This protein binds this small molecule.
Small molecule (SMILES): CSCC[C@H](NC(=O)[C@@H](N)CC1=NC=NC1)C(=O)N[C@H](C(=O)N[C@@H](CCC(=O)O)C(=O)N[C@H](C(=O)N[C@H](C(=O)N[C@@H](CCCN=C(N)N)C(=O)N[C@@H](CC1=NC=NC1)C(=O)N[C@@H](CS)C(=O)O)C(C)C)C(C)C)[C@@H](C)O

Sequence of chain 1.A:
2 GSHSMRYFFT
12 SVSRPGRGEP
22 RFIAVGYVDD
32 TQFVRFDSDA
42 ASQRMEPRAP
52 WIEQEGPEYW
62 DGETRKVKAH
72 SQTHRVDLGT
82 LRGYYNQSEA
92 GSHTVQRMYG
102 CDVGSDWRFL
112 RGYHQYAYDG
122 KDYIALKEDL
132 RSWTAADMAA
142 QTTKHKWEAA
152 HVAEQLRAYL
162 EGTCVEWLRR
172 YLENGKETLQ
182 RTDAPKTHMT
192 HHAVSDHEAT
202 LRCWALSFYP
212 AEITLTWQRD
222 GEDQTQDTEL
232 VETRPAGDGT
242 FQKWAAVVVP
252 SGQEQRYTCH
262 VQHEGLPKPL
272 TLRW

Binding-site contacts:
Ligand atom NE2 contacts residue LYS67 of chain 1.A at 3.1 Å (salt-bridge).
Ligand atom O contacts residue TRP148 of chain 1.A at 2.9 Å (h-bond).
Ligand atom CB contacts residue TYR100 of chain 1.A at 3.4 Å (hydrophobic).
Ligand atom CG1 contacts residue HIS71 of chain 1.A at 3.2 Å.
Ligand atom CD2 contacts residue LYS67 of chain 1.A at 3.5 Å.
Ligand atom CA contacts residue GLU64 of chain 1.A at 3.5 Å.
Ligand atom CA contacts residue TYR8 of chain 1.A at 3.4 Å (hydrophobic).
Ligand atom CG2 contacts residue GLN156 of chain 1.A at 3.4 Å.
Ligand atom ND1 contacts residue GLU64 of chain 1.A at 3.0 Å (salt-bridge).
Ligand atom CE contacts residue GLU64 of chain 1.A at 3.2 Å.
Ligand atom CD2 contacts residue THR164 of chain 1.A at 3.5 Å.
Ligand atom SG contacts residue ASP78 of chain 1.A at 3.2 Å (salt-bridge).
Ligand atom N contacts residue ASP78 of chain 1.A at 2.8 Å (salt-bridge).
Ligand atom CB contacts residue TRP148 of chain 1.A at 3.2 Å (hydrophobic).
Ligand atom NE contacts residue ALA151 of chain 1.A at 3.3 Å.
Ligand atom N contacts residue TYR172 of chain 1.A at 2.9 Å (h-bond).
Ligand atom OE2 contacts residue LYS67 of chain 1.A at 3.0 Å.
Ligand atom CD2 contacts residue THR74 of chain 1.A at 3.5 Å.
Ligand atom O contacts residue THR74 of chain 1.A at 2.7 Å (h-bond).
Ligand atom O contacts residue TYR160 of chain 1.A at 2.6 Å (h-bond).
Ligand atom O contacts residue LYS67 of chain 1.A at 2.6 Å (salt-bridge).
Ligand atom CG contacts residue TYR8 of chain 1.A at 3.4 Å (hydrophobic).
Ligand atom CB contacts residue TRP168 of chain 1.A at 3.6 Å (hydrophobic).
Ligand atom OE1 contacts residue ARG66 of chain 1.A at 3.2 Å (salt-bridge).
Ligand atom N contacts residue GLU64 of chain 1.A at 3.0 Å (salt-bridge).
Ligand atom SD contacts residue MET46 of chain 1.A at 3.5 Å.
Ligand atom OE2 contacts residue ARG66 of chain 1.A at 3.1 Å (salt-bridge).
Ligand atom O contacts residue ARG98 of chain 1.A at 3.0 Å (salt-bridge).
Ligand atom CE1 contacts residue LYS67 of chain 1.A at 3.2 Å.
Ligand atom OXT contacts residue LYS147 of chain 1.A at 2.9 Å (salt-bridge).
Ligand atom OXT contacts residue TYR85 of chain 1.A at 3.1 Å (h-bond).
Ligand atom N contacts residue TYR100 of chain 1.A at 3.4 Å (h-bond).
Ligand atom CE1 contacts residue GLU64 of chain 1.A at 3.3 Å.
Ligand atom CG2 contacts residue TYR100 of chain 1.A at 3.4 Å (hydrophobic).
Ligand atom CD contacts residue LYS67 of chain 1.A at 3.5 Å.
Ligand atom CE contacts residue MET46 of chain 1.A at 2.8 Å (hydrophobic).
Ligand atom CB contacts residue THR144 of chain 1.A at 3.1 Å.
Ligand atom N contacts residue TYR8 of chain 1.A at 2.6 Å (h-bond).
Ligand atom C contacts residue TYR8 of chain 1.A at 3.5 Å (hydrophobic).
Ligand atom O contacts residue HIS71 of chain 1.A at 3.5 Å.